Sequence of chain 1.A:
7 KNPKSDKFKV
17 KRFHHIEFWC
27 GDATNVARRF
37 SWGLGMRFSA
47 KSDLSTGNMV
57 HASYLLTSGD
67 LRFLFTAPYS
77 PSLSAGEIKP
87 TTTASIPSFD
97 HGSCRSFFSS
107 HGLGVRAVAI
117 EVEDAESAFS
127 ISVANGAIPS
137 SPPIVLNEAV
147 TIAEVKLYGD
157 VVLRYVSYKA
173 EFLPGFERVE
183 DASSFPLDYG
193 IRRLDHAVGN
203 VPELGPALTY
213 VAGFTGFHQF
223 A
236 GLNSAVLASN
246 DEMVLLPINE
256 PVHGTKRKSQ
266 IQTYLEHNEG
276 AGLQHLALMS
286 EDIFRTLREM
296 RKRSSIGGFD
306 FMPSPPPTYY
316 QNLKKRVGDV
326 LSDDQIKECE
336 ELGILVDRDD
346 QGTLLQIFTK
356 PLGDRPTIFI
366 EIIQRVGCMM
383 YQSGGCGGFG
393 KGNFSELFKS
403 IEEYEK

A small-molecule ligand and the protein it binds are described below.
Small molecule (SMILES): C#CCn1c(=O)c2c(C)c(C(=O)C3=C(O)CCCC3=O)ccc2n(C)c1=O

Binding-site contacts:
Ligand atom N18 contacts residue PHE396 of chain 1.A at 3.4 Å.
Ligand atom C12 contacts residue PRO252 of chain 1.A at 3.6 Å (hydrophobic).
Ligand atom C7 contacts residue HIS280 of chain 1.A at 3.4 Å.
Ligand atom O10 contacts residue PHE391 of chain 1.A at 3.6 Å.
Ligand atom C5 contacts residue PHE396 of chain 1.A at 3.7 Å (hydrophobic).
Ligand atom O10 contacts residue PHE353 of chain 1.A at 3.6 Å.
Ligand atom C3 contacts residue GLY392 of chain 1.A at 3.6 Å.
Ligand atom O16 contacts residue HIS198 of chain 1.A at 2.9 Å (h-bond).
Ligand atom C8 contacts residue HIS280 of chain 1.A at 3.5 Å.
Ligand atom C9 contacts residue CO1 of chain 1.B at 3.5 Å.
Ligand atom C2 contacts residue PHE391 of chain 1.A at 3.3 Å (hydrophobic).
Ligand atom C8 contacts residue CO1 of chain 1.B at 3.0 Å.
Ligand atom O10 contacts residue CO1 of chain 1.B at 1.9 Å.
Ligand atom C11 contacts residue CO1 of chain 1.B at 3.1 Å.
Ligand atom O16 contacts residue CO1 of chain 1.B at 2.0 Å.
Ligand atom C24 contacts residue ASN395 of chain 1.A at 3.7 Å.
Ligand atom N18 contacts residue PHE353 of chain 1.A at 3.8 Å.
Ligand atom O10 contacts residue HIS280 of chain 1.A at 2.9 Å (h-bond).
Ligand atom C13 contacts residue SER239 of chain 1.A at 3.6 Å.
Ligand atom C14 contacts residue SER239 of chain 1.A at 3.7 Å.
Ligand atom C5 contacts residue PHE353 of chain 1.A at 3.3 Å (hydrophobic).
Ligand atom O22 contacts residue PHE364 of chain 1.A at 3.7 Å.
Ligand atom C4 contacts residue PHE396 of chain 1.A at 3.5 Å (hydrophobic).
Ligand atom C1 contacts residue PHE353 of chain 1.A at 3.3 Å (hydrophobic).
Ligand atom O17 contacts residue PHE396 of chain 1.A at 3.6 Å.
Ligand atom C4 contacts residue PHE353 of chain 1.A at 3.4 Å (hydrophobic).
Ligand atom C14 contacts residue ASN254 of chain 1.A at 3.4 Å.
Ligand atom C7 contacts residue PHE353 of chain 1.A at 3.6 Å (hydrophobic).
Ligand atom C3 contacts residue PHE396 of chain 1.A at 3.7 Å (hydrophobic).
Ligand atom C2 contacts residue PHE353 of chain 1.A at 3.5 Å (hydrophobic).
Ligand atom C27 contacts residue MET307 of chain 1.A at 3.6 Å (hydrophobic).
Ligand atom C19 contacts residue PHE396 of chain 1.A at 3.5 Å (hydrophobic).
Ligand atom C9 contacts residue HIS280 of chain 1.A at 3.6 Å.
Ligand atom C11 contacts residue HIS280 of chain 1.A at 3.5 Å.
Ligand atom C6 contacts residue PHE353 of chain 1.A at 3.2 Å (hydrophobic).
Ligand atom C3 contacts residue PHE353 of chain 1.A at 3.6 Å (hydrophobic).
Ligand atom C8 contacts residue PHE391 of chain 1.A at 3.6 Å (hydrophobic).
Ligand atom O16 contacts residue HIS280 of chain 1.A at 3.1 Å (h-bond).
Ligand atom O10 contacts residue GLU366 of chain 1.A at 2.9 Å (salt-bridge).
Ligand atom O16 contacts residue VAL200 of chain 1.A at 3.8 Å.